Sequence of chain 1.B:
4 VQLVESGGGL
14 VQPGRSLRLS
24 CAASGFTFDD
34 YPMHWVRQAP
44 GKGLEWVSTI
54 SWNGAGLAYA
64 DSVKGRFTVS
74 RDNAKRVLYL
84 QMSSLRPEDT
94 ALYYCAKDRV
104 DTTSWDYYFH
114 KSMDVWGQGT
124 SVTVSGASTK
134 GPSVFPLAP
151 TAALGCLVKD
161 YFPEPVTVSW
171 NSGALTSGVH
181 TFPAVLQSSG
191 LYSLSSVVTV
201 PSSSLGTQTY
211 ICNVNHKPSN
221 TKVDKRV

This protein binds this small molecule.
Small molecule (SMILES): CC(=O)N[C@H]1[C@H](O[C@H]2[C@H](O)[C@@H](NC(C)=O)CO[C@@H]2CO)O[C@H](CO)[C@@H](O[C@@H]2O[C@H](CO)[C@@H](O)[C@H](O[C@H]3O[C@H](CO)[C@@H](O)[C@H](O)[C@@H]3O)[C@@H]2O)[C@@H]1O

Binding-site contacts:
Ligand atom O3 contacts residue LYS99 of chain 1.A at 2.9 Å (salt-bridge).
Ligand atom O4 contacts residue ASP96 of chain 1.A at 3.0 Å (salt-bridge).
Ligand atom O2 contacts residue ASP96 of chain 1.A at 3.6 Å.
Ligand atom O6 contacts residue THR109 of chain 1.A at 3.5 Å.
Ligand atom C5 contacts residue ASN115 of chain 1.A at 3.7 Å.
Ligand atom C6 contacts residue SER120 of chain 1.A at 3.4 Å.
Ligand atom C7 contacts residue ASP104 of chain 1.B at 3.9 Å.
Ligand atom O2 contacts residue GLU98 of chain 1.A at 2.7 Å (salt-bridge).
Ligand atom O6 contacts residue LEU107 of chain 1.A at 3.7 Å.
Ligand atom O5 contacts residue SER118 of chain 1.A at 3.7 Å.
Ligand atom C8 contacts residue VAL103 of chain 1.B at 3.5 Å (hydrophobic).
Ligand atom O7 contacts residue ASN115 of chain 1.A at 3.6 Å.
Ligand atom C2 contacts residue GLU98 of chain 1.A at 3.7 Å.
Ligand atom C3 contacts residue GLU98 of chain 1.A at 3.2 Å.
Ligand atom C3 contacts residue ASP96 of chain 1.A at 3.6 Å.
Ligand atom N2 contacts residue ASN115 of chain 1.A at 2.9 Å (h-bond).
Ligand atom C1 contacts residue ASN115 of chain 1.A at 1.4 Å.
Ligand atom O3 contacts residue GLU98 of chain 1.A at 3.7 Å.
Ligand atom O3 contacts residue GLU98 of chain 1.A at 3.6 Å (salt-bridge).
Ligand atom C7 contacts residue ASN115 of chain 1.A at 3.4 Å.
Ligand atom C4 contacts residue GLU98 of chain 1.A at 4.0 Å.
Ligand atom C6 contacts residue LEU107 of chain 1.A at 3.7 Å (hydrophobic).
Ligand atom C2 contacts residue ASN115 of chain 1.A at 2.5 Å.
Ligand atom C4 contacts residue ASP96 of chain 1.A at 3.6 Å.
Ligand atom O3 contacts residue ASP96 of chain 1.A at 2.6 Å (salt-bridge).
Ligand atom C3 contacts residue ASN115 of chain 1.A at 3.8 Å.
Ligand atom O5 contacts residue ASN115 of chain 1.A at 2.4 Å (h-bond).
Ligand atom C6 contacts residue ASN93 of chain 1.A at 3.9 Å.
Ligand atom C5 contacts residue GLU98 of chain 1.A at 3.9 Å.
Ligand atom O7 contacts residue ASP104 of chain 1.B at 3.3 Å (salt-bridge).
Ligand atom O4 contacts residue ALA97 of chain 1.A at 3.8 Å.
Ligand atom O4 contacts residue GLU98 of chain 1.A at 3.3 Å.
Ligand atom O5 contacts residue SER120 of chain 1.A at 3.7 Å.
Ligand atom O6 contacts residue GLY121 of chain 1.A at 3.6 Å.
Ligand atom C6 contacts residue SER118 of chain 1.A at 3.5 Å.
Ligand atom O6 contacts residue LEU107 of chain 1.A at 3.9 Å.
Ligand atom O6 contacts residue SER120 of chain 1.A at 3.8 Å.
Ligand atom C5 contacts residue SER120 of chain 1.A at 4.1 Å.
Ligand atom C8 contacts residue ASP104 of chain 1.B at 3.8 Å.
Ligand atom C5 contacts residue SER118 of chain 1.A at 3.6 Å.

Sequence of chain 1.A:
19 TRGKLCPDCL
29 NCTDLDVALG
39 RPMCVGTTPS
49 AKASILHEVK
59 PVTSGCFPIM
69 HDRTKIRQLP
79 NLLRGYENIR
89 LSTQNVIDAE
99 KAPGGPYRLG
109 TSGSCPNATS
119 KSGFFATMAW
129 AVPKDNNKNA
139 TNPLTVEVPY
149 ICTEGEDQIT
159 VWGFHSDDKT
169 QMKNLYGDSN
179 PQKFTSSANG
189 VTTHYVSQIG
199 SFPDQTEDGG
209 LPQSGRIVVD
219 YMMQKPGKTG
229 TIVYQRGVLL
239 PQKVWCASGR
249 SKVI